The small molecule below binds the protein below.
Small molecule (SMILES): Nc1nc2c(ncn2[C@@H]2O[C@H](CO[P](=O)(O)O[P](=O)(O)NP(=O)(O)O)[C@@H](O)[C@H]2O)c(=O)[nH]1

Sequence of chain 1.A:
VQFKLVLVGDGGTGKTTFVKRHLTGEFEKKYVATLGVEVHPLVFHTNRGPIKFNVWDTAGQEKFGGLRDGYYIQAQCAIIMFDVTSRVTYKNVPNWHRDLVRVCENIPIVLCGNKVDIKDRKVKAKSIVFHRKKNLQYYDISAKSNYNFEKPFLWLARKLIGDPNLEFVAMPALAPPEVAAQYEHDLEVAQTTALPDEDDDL

Binding-site contacts:
Ligand atom O1A contacts residue TYR60 of chain 1.A at 3.2 Å.
Ligand atom N2 contacts residue ASP146 of chain 1.A at 3.1 Å (salt-bridge).
Ligand atom O2' contacts residue GLU57 of chain 1.A at 2.8 Å (salt-bridge).
Ligand atom C4 contacts residue LYS144 of chain 1.A at 3.4 Å.
Ligand atom N3B contacts residue GLY41 of chain 1.A at 3.1 Å (h-bond).
Ligand atom O2' contacts residue LYS58 of chain 1.A at 3.2 Å (salt-bridge).
Ligand atom C5 contacts residue LYS144 of chain 1.A at 3.5 Å.
Ligand atom O2B contacts residue GLY43 of chain 1.A at 3.2 Å (h-bond).
Ligand atom PG contacts residue MG1 of chain 1.E at 3.3 Å.
Ligand atom N9 contacts residue LYS144 of chain 1.A at 3.5 Å.
Ligand atom O6 contacts residue ASP146 of chain 1.A at 3.4 Å (salt-bridge).
Ligand atom PB contacts residue MG1 of chain 1.E at 3.4 Å.
Ligand atom O2G contacts residue GLY89 of chain 1.A at 2.7 Å (h-bond).
Ligand atom O2A contacts residue THR46 of chain 1.A at 2.6 Å (h-bond).
Ligand atom O2B contacts residue THR42 of chain 1.A at 3.4 Å (h-bond).
Ligand atom N1 contacts residue ASP146 of chain 1.A at 2.8 Å (salt-bridge).
Ligand atom C6 contacts residue LYS144 of chain 1.A at 3.3 Å.
Ligand atom O3' contacts residue LYS58 of chain 1.A at 2.6 Å (salt-bridge).
Ligand atom N3B contacts residue TYR60 of chain 1.A at 3.3 Å.
Ligand atom O2G contacts residue GLY40 of chain 1.A at 3.5 Å.
Ligand atom O2A contacts residue THR45 of chain 1.A at 3.3 Å (h-bond).
Ligand atom O1G contacts residue TYR60 of chain 1.A at 2.8 Å (h-bond).
Ligand atom O6 contacts residue ALA172 of chain 1.A at 3.0 Å (h-bond).
Ligand atom O6 contacts residue LYS173 of chain 1.A at 3.2 Å (salt-bridge).
Ligand atom O3G contacts residue MG1 of chain 1.E at 1.9 Å.
Ligand atom O1B contacts residue THR45 of chain 1.A at 3.1 Å (h-bond).
Ligand atom O2B contacts residue LYS44 of chain 1.A at 2.7 Å (salt-bridge).
Ligand atom N1 contacts residue LYS144 of chain 1.A at 3.5 Å.
Ligand atom N7 contacts residue ASN143 of chain 1.A at 3.1 Å (h-bond).
Ligand atom O5' contacts residue THR46 of chain 1.A at 3.2 Å (h-bond).
Ligand atom O3A contacts residue GLY43 of chain 1.A at 3.2 Å (h-bond).
Ligand atom N1 contacts residue LYS173 of chain 1.A at 3.5 Å.
Ligand atom O1B contacts residue MG1 of chain 1.E at 2.2 Å.
Ligand atom O6 contacts residue SER171 of chain 1.A at 3.4 Å (h-bond).
Ligand atom O4' contacts residue LYS144 of chain 1.A at 3.3 Å (salt-bridge).
Ligand atom O2A contacts residue GLY43 of chain 1.A at 3.4 Å.
Ligand atom PA contacts residue THR46 of chain 1.A at 3.5 Å.
Ligand atom O2G contacts residue LYS44 of chain 1.A at 2.7 Å (salt-bridge).
Ligand atom O3G contacts residue THR63 of chain 1.A at 3.1 Å (h-bond).
Ligand atom O6 contacts residue ASN143 of chain 1.A at 3.3 Å (h-bond).